This small molecule binds to this protein.
Small molecule (SMILES): Nc1ncnc2c1ncn2[C@@H]1O[C@H](COP(=O)(O)O)[C@@H](OP(=O)(O)O)[C@H]1O

Binding-site contacts:
Ligand atom N1 contacts residue TRP93 of chain 1.B at 3.0 Å.
Ligand atom N3 contacts residue GLY325 of chain 1.B at 3.5 Å.
Ligand atom O3P contacts residue ARG323 of chain 1.B at 3.5 Å.
Ligand atom O5P contacts residue THR91 of chain 1.B at 3.5 Å (h-bond).
Ligand atom O3' contacts residue SER203 of chain 1.B at 3.6 Å.
Ligand atom N6 contacts residue TRP93 of chain 1.B at 3.2 Å.
Ligand atom O5' contacts residue ARG88 of chain 1.B at 3.4 Å.
Ligand atom O3' contacts residue ARG195 of chain 1.B at 3.1 Å (salt-bridge).
Ligand atom C5 contacts residue ILE294 of chain 1.B at 3.7 Å (hydrophobic).
Ligand atom P2 contacts residue ARG88 of chain 1.B at 3.6 Å.
Ligand atom O5' contacts residue GLY90 of chain 1.B at 3.3 Å (h-bond).
Ligand atom O2P contacts residue ARG323 of chain 1.B at 2.6 Å (salt-bridge).
Ligand atom P2 contacts residue THR91 of chain 1.B at 3.6 Å.
Ligand atom P1 contacts residue ARG323 of chain 1.B at 3.7 Å.
Ligand atom N6 contacts residue PHE297 of chain 1.B at 3.3 Å.
Ligand atom O3P contacts residue ASN324 of chain 1.B at 2.9 Å (h-bond).
Ligand atom O2' contacts residue ARG323 of chain 1.B at 3.0 Å (salt-bridge).
Ligand atom O4P contacts residue ARG88 of chain 1.B at 3.3 Å (salt-bridge).
Ligand atom C4 contacts residue TYR258 of chain 1.B at 3.7 Å (hydrophobic).
Ligand atom C6 contacts residue TRP93 of chain 1.B at 3.5 Å (hydrophobic).
Ligand atom C2 contacts residue TRP93 of chain 1.B at 3.3 Å (hydrophobic).
Ligand atom C2 contacts residue TYR258 of chain 1.B at 3.3 Å (hydrophobic).
Ligand atom N6 contacts residue LEU292 of chain 1.B at 3.1 Å (h-bond).
Ligand atom O6P contacts residue ARG88 of chain 1.B at 2.8 Å (salt-bridge).
Ligand atom O4P contacts residue SER89 of chain 1.B at 3.1 Å (h-bond).
Ligand atom C5' contacts residue ARG88 of chain 1.B at 3.4 Å.
Ligand atom O2P contacts residue SER203 of chain 1.B at 2.8 Å (h-bond).
Ligand atom N3 contacts residue TRP93 of chain 1.B at 3.6 Å.
Ligand atom O4P contacts residue THR91 of chain 1.B at 2.6 Å (h-bond).
Ligand atom O5P contacts residue THR92 of chain 1.B at 2.5 Å (h-bond).
Ligand atom O1P contacts residue ARG195 of chain 1.B at 2.6 Å (salt-bridge).
Ligand atom N3 contacts residue TYR258 of chain 1.B at 2.6 Å (h-bond).
Ligand atom P1 contacts residue SER203 of chain 1.B at 3.6 Å.
Ligand atom O2' contacts residue ASN324 of chain 1.B at 3.7 Å.
Ligand atom N7 contacts residue VAL322 of chain 1.B at 3.7 Å.
Ligand atom O4P contacts residue GLY90 of chain 1.B at 3.0 Å (h-bond).
Ligand atom O5' contacts residue SER89 of chain 1.B at 3.8 Å.
Ligand atom O1P contacts residue ARG323 of chain 1.B at 3.6 Å.
Ligand atom N7 contacts residue PHE297 of chain 1.B at 3.2 Å.
Ligand atom O3P contacts residue GLY325 of chain 1.B at 2.8 Å (h-bond).

Sequence of chain 1.B:
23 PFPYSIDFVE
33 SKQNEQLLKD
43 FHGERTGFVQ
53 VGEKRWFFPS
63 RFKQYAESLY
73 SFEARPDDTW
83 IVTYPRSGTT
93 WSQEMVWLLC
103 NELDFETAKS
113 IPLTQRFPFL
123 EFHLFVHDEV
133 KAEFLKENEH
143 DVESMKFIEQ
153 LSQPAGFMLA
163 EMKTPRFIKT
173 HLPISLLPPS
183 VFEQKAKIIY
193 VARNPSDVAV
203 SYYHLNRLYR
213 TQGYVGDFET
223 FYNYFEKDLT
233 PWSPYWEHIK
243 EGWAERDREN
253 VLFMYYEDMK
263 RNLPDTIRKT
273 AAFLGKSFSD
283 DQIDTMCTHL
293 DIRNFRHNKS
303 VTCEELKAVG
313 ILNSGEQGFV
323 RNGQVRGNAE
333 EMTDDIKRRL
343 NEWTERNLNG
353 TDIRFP